A protein and the small-molecule ligand that binds it are described below.
Small molecule (SMILES): CC(=O)N[C@H]1[C@H](O[C@H]2[C@H](O)[C@@H](NC(C)=O)CO[C@@H]2CO)O[C@H](CO)[C@@H](O)[C@@H]1O

Binding-site contacts:
Ligand atom O7 contacts residue ILE277 of chain 1.B at 4.5 Å.
Ligand atom O3 contacts residue VAL113 of chain 1.B at 3.4 Å.
Ligand atom C6 contacts residue GLU109 of chain 1.B at 4.0 Å.
Ligand atom N2 contacts residue ASN289 of chain 1.B at 2.9 Å (h-bond).
Ligand atom C5 contacts residue SER291 of chain 1.B at 3.9 Å.
Ligand atom C1 contacts residue ASN289 of chain 1.B at 1.4 Å.
Ligand atom C6 contacts residue VAL113 of chain 1.B at 3.9 Å (hydrophobic).
Ligand atom C1 contacts residue SER291 of chain 1.B at 4.1 Å.
Ligand atom C3 contacts residue VAL113 of chain 1.B at 3.7 Å (hydrophobic).
Ligand atom O7 contacts residue SER291 of chain 1.B at 4.5 Å.
Ligand atom C8 contacts residue LEU283 of chain 1.B at 3.6 Å (hydrophobic).
Ligand atom C2 contacts residue ASN289 of chain 1.B at 2.5 Å.
Ligand atom O6 contacts residue SER291 of chain 1.B at 3.7 Å.
Ligand atom C2 contacts residue VAL113 of chain 1.B at 3.6 Å (hydrophobic).
Ligand atom C6 contacts residue SER291 of chain 1.B at 4.3 Å.
Ligand atom C6 contacts residue ILE277 of chain 1.B at 4.2 Å (hydrophobic).
Ligand atom C3 contacts residue ASN289 of chain 1.B at 3.8 Å.
Ligand atom C8 contacts residue TYR352 of chain 1.B at 3.7 Å (hydrophobic).
Ligand atom O5 contacts residue ASN289 of chain 1.B at 2.3 Å (h-bond).
Ligand atom O7 contacts residue VAL113 of chain 1.B at 4.4 Å.
Ligand atom C4 contacts residue VAL113 of chain 1.B at 3.5 Å (hydrophobic).
Ligand atom C5 contacts residue VAL113 of chain 1.B at 4.2 Å (hydrophobic).
Ligand atom C6 contacts residue ILE292 of chain 1.B at 4.5 Å (hydrophobic).
Ligand atom C5 contacts residue ASN289 of chain 1.B at 3.6 Å.
Ligand atom C7 contacts residue LEU283 of chain 1.B at 4.4 Å (hydrophobic).
Ligand atom O5 contacts residue PRO278 of chain 1.B at 4.2 Å.
Ligand atom O6 contacts residue GLU109 of chain 1.B at 3.9 Å.
Ligand atom O6 contacts residue VAL113 of chain 1.B at 3.6 Å.
Ligand atom O5 contacts residue SER291 of chain 1.B at 4.0 Å.
Ligand atom C7 contacts residue ASN289 of chain 1.B at 3.4 Å.
Ligand atom O4 contacts residue VAL113 of chain 1.B at 4.4 Å.
Ligand atom C4 contacts residue ASN289 of chain 1.B at 4.2 Å.
Ligand atom O7 contacts residue LEU283 of chain 1.B at 4.3 Å.
Ligand atom O7 contacts residue ASN289 of chain 1.B at 3.4 Å (h-bond).
Ligand atom N2 contacts residue VAL113 of chain 1.B at 4.4 Å.
Ligand atom O6 contacts residue ILE292 of chain 1.B at 3.3 Å.

Sequence of chain 1.B:
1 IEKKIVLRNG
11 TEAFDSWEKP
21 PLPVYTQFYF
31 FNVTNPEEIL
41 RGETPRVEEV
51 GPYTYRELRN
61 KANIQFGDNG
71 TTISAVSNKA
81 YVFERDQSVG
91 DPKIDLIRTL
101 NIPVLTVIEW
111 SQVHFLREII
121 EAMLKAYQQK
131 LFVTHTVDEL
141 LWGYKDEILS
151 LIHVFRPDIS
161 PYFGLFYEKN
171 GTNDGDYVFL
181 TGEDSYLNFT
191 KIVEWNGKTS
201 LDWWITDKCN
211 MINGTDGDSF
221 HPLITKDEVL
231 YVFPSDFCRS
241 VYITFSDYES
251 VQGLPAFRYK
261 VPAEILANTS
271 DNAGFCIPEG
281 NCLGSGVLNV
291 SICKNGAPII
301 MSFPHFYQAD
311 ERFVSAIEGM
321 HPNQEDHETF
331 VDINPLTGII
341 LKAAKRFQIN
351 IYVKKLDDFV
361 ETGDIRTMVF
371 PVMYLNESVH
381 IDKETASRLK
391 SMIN